Sequence of chain 1.B:
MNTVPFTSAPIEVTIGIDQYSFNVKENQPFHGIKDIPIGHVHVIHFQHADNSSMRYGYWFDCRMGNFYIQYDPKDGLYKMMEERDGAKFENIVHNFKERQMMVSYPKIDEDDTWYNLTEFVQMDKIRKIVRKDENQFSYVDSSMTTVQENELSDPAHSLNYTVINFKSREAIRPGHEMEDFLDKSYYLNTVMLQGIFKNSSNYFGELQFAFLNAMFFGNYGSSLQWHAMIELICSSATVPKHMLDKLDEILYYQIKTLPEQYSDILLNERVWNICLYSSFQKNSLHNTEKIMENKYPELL

Binding-site contacts:
Ligand atom C3 contacts residue SER108 of chain 1.B at 4.0 Å.
Ligand atom C7 contacts residue PHE26 of chain 1.B at 4.1 Å (hydrophobic).
Ligand atom C6 contacts residue SER25 of chain 1.B at 4.3 Å.
Ligand atom C1 contacts residue TYR24 of chain 1.B at 3.9 Å (hydrophobic).
Ligand atom CL3 contacts residue TYR109 of chain 1.B at 3.9 Å.
Ligand atom CL3 contacts residue PRO110 of chain 1.B at 4.3 Å.
Ligand atom C1 contacts residue PHE26 of chain 1.B at 4.0 Å (hydrophobic).
Ligand atom N8 contacts residue PHE26 of chain 1.B at 3.9 Å.
Ligand atom C6 contacts residue PHE26 of chain 1.B at 3.8 Å (hydrophobic).
Ligand atom C3 contacts residue PHE26 of chain 1.B at 3.8 Å (hydrophobic).
Ligand atom CL3 contacts residue ILE21 of chain 1.B at 3.9 Å.
Ligand atom C4 contacts residue PHE26 of chain 1.B at 3.9 Å (hydrophobic).
Ligand atom C2 contacts residue PHE26 of chain 1.B at 3.9 Å (hydrophobic).
Ligand atom C2 contacts residue TYR24 of chain 1.B at 3.9 Å (hydrophobic).
Ligand atom C7 contacts residue SER25 of chain 1.B at 3.9 Å.
Ligand atom C3 contacts residue VAL107 of chain 1.B at 4.1 Å (hydrophobic).
Ligand atom C1 contacts residue SER25 of chain 1.B at 4.1 Å.
Ligand atom CL3 contacts residue ILE37 of chain 1.B at 4.0 Å.
Ligand atom C2 contacts residue PRO110 of chain 1.B at 4.3 Å (hydrophobic).
Ligand atom CL3 contacts residue PHE26 of chain 1.B at 4.1 Å.
Ligand atom O7 contacts residue SER25 of chain 1.B at 4.0 Å.
Ligand atom C10 contacts residue SER25 of chain 1.B at 4.2 Å.
Ligand atom C2 contacts residue ILE21 of chain 1.B at 4.0 Å (hydrophobic).
Ligand atom C4 contacts residue VAL107 of chain 1.B at 3.7 Å (hydrophobic).
Ligand atom CL3 contacts residue SER108 of chain 1.B at 3.5 Å.
Ligand atom C5 contacts residue PHE26 of chain 1.B at 3.9 Å (hydrophobic).
Ligand atom CL3 contacts residue VAL107 of chain 1.B at 3.7 Å.
Ligand atom C4 contacts residue SER108 of chain 1.B at 4.2 Å.
Ligand atom N8 contacts residue SER25 of chain 1.B at 4.2 Å.
Ligand atom C3 contacts residue ILE21 of chain 1.B at 4.5 Å (hydrophobic).

A small-molecule ligand and the protein it binds are described below.
Small molecule (SMILES): O=C(NCCO)c1ccc(Cl)cc1